A small-molecule ligand and the protein it binds are described below.
Small molecule (SMILES): CC(=O)N[C@H]1[C@H](O[C@H]2[C@H](O)[C@@H](NC(C)=O)CO[C@@H]2CO[C@@H]2O[C@@H](C)[C@@H](O)[C@@H](O)[C@@H]2O)O[C@H](CO)[C@@H](O[C@@H]2O[C@H](CO[C@H]3O[C@H](CO)[C@@H](O)[C@H](O)[C@@H]3O)[C@@H](O)[C@H](O[C@H]3O[C@H](CO)[C@@H](O)[C@H](O)[C@@H]3O)[C@@H]2O)[C@@H]1O

Sequence of chain 1.B:
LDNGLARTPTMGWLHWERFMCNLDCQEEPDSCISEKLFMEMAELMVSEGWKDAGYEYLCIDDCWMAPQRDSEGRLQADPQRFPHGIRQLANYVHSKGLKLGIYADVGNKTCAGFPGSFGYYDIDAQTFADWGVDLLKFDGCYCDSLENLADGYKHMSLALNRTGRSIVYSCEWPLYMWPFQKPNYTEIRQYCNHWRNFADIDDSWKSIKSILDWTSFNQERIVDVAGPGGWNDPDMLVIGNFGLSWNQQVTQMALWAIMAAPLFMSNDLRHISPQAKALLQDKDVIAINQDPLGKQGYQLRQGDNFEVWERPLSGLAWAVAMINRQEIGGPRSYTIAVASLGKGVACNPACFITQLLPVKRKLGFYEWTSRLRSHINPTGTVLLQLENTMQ

Binding-site contacts:
Ligand atom C7 contacts residue ASP144 of chain 1.B at 3.7 Å.
Ligand atom N2 contacts residue PHE118 of chain 1.B at 3.0 Å.
Ligand atom O5 contacts residue ASN108 of chain 1.B at 2.4 Å (h-bond).
Ligand atom C2 contacts residue ASP144 of chain 1.B at 3.9 Å.
Ligand atom C2 contacts residue ASN108 of chain 1.B at 2.4 Å.
Ligand atom O5 contacts residue ASP144 of chain 1.B at 4.1 Å.
Ligand atom N2 contacts residue ASN108 of chain 1.B at 2.8 Å (h-bond).
Ligand atom C7 contacts residue ASN108 of chain 1.B at 3.6 Å.
Ligand atom C8 contacts residue GLY107 of chain 1.B at 4.3 Å.
Ligand atom C7 contacts residue ASN148 of chain 1.B at 3.9 Å.
Ligand atom C7 contacts residue CYS143 of chain 1.B at 3.8 Å (hydrophobic).
Ligand atom C5 contacts residue ASN108 of chain 1.B at 3.7 Å.
Ligand atom O7 contacts residue ASN148 of chain 1.B at 3.7 Å.
Ligand atom O3 contacts residue ASN148 of chain 1.B at 4.1 Å.
Ligand atom O3 contacts residue ASP144 of chain 1.B at 2.5 Å (salt-bridge).
Ligand atom O7 contacts residue CYS143 of chain 1.B at 3.2 Å.
Ligand atom C1 contacts residue PHE118 of chain 1.B at 3.9 Å (hydrophobic).
Ligand atom O7 contacts residue ASP144 of chain 1.B at 2.7 Å (salt-bridge).
Ligand atom C4 contacts residue ASN108 of chain 1.B at 4.3 Å.
Ligand atom C8 contacts residue PHE118 of chain 1.B at 3.7 Å (hydrophobic).
Ligand atom C8 contacts residue TYR142 of chain 1.B at 4.2 Å (hydrophobic).
Ligand atom C3 contacts residue ASN108 of chain 1.B at 3.8 Å.
Ligand atom O3 contacts residue PHE118 of chain 1.B at 3.7 Å.
Ligand atom C4 contacts residue ASP144 of chain 1.B at 4.2 Å.
Ligand atom C5 contacts residue ASP144 of chain 1.B at 4.4 Å.
Ligand atom O7 contacts residue ASN108 of chain 1.B at 4.0 Å.
Ligand atom C3 contacts residue ASP144 of chain 1.B at 3.6 Å.
Ligand atom C8 contacts residue ASP144 of chain 1.B at 4.0 Å.
Ligand atom N2 contacts residue ASP144 of chain 1.B at 4.2 Å.
Ligand atom C8 contacts residue CYS143 of chain 1.B at 3.4 Å (hydrophobic).
Ligand atom C7 contacts residue PHE118 of chain 1.B at 3.9 Å (hydrophobic).
Ligand atom C1 contacts residue ASN108 of chain 1.B at 1.4 Å.
Ligand atom C8 contacts residue ASN148 of chain 1.B at 3.7 Å.
Ligand atom C3 contacts residue PHE118 of chain 1.B at 3.3 Å (hydrophobic).
Ligand atom C2 contacts residue PHE118 of chain 1.B at 3.7 Å (hydrophobic).